This small molecule binds to this protein.
Small molecule (SMILES): CC(=O)N[C@H]1[C@H](O[C@H]2[C@H](O)[C@@H](NC(C)=O)CO[C@@H]2CO)O[C@H](CO)[C@@H](O)[C@@H]1O

Sequence of chain 1.B:
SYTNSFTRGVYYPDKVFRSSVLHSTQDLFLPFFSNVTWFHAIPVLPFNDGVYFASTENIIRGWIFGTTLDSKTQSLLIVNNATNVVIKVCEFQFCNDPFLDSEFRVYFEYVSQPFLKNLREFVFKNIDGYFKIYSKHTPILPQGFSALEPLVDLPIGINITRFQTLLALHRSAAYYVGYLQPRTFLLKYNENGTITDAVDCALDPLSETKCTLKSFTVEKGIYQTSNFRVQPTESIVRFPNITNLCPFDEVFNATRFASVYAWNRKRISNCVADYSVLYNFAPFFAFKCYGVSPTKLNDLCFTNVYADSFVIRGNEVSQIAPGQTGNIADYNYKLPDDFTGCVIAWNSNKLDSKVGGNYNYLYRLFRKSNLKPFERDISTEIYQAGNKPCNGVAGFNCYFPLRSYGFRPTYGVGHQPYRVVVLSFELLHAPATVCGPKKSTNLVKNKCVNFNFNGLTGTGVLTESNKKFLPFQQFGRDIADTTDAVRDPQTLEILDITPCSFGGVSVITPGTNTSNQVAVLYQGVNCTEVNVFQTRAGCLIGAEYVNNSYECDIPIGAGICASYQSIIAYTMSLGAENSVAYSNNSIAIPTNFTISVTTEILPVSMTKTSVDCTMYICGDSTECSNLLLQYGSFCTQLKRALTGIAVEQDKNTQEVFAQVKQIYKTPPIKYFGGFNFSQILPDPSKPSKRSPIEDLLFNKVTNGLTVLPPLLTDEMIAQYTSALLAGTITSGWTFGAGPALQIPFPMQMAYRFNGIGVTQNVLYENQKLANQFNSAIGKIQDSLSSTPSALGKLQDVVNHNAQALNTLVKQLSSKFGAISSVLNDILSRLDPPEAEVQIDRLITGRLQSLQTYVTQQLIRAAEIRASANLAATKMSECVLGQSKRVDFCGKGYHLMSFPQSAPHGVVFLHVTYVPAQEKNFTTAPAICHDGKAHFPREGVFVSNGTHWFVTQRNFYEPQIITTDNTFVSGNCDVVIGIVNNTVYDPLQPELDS

Binding-site contacts:
Ligand atom O6 contacts residue GLN564 of chain 1.B at 2.7 Å (h-bond).
Ligand atom O7 contacts residue THR565 of chain 1.B at 3.2 Å.
Ligand atom O5 contacts residue GLN564 of chain 1.B at 3.0 Å (h-bond).
Ligand atom C8 contacts residue THR565 of chain 1.B at 3.6 Å.
Ligand atom C4 contacts residue ASN315 of chain 1.B at 4.2 Å.
Ligand atom O7 contacts residue ASN315 of chain 1.B at 3.1 Å (h-bond).
Ligand atom O7 contacts residue GLN564 of chain 1.B at 4.2 Å.
Ligand atom N2 contacts residue ASN315 of chain 1.B at 2.9 Å (h-bond).
Ligand atom C3 contacts residue GLN564 of chain 1.B at 2.9 Å.
Ligand atom C2 contacts residue ASN315 of chain 1.B at 2.4 Å.
Ligand atom N2 contacts residue GLN564 of chain 1.B at 3.3 Å (h-bond).
Ligand atom C5 contacts residue GLN564 of chain 1.B at 3.4 Å.
Ligand atom C7 contacts residue ASN315 of chain 1.B at 2.9 Å.
Ligand atom C8 contacts residue ASN315 of chain 1.B at 3.5 Å.
Ligand atom C5 contacts residue ASN315 of chain 1.B at 3.6 Å.
Ligand atom C2 contacts residue GLN564 of chain 1.B at 3.4 Å.
Ligand atom C7 contacts residue GLN564 of chain 1.B at 4.5 Å.
Ligand atom C3 contacts residue ASN315 of chain 1.B at 3.8 Å.
Ligand atom C7 contacts residue THR565 of chain 1.B at 3.6 Å.
Ligand atom C1 contacts residue ASN315 of chain 1.B at 1.4 Å.
Ligand atom O4 contacts residue THR565 of chain 1.B at 4.1 Å.
Ligand atom O3 contacts residue GLN564 of chain 1.B at 3.9 Å.
Ligand atom C4 contacts residue GLN564 of chain 1.B at 3.7 Å.
Ligand atom C6 contacts residue GLN564 of chain 1.B at 3.9 Å.
Ligand atom O5 contacts residue ASN315 of chain 1.B at 2.4 Å (h-bond).
Ligand atom C1 contacts residue GLN564 of chain 1.B at 3.2 Å.
Ligand atom O4 contacts residue GLN564 of chain 1.B at 4.0 Å.